Sequence of chain 1.S:
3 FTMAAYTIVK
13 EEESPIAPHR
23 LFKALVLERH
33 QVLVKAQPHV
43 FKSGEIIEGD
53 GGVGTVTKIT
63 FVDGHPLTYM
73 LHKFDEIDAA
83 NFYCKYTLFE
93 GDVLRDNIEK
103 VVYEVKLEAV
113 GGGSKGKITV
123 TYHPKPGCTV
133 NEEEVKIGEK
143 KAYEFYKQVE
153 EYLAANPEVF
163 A

Binding-site contacts:
Ligand atom C5 contacts residue TYR145 of chain 1.S at 4.4 Å (hydrophobic).
Ligand atom C10 contacts residue TYR145 of chain 1.S at 3.8 Å (hydrophobic).
Ligand atom C8 contacts residue TYR145 of chain 1.S at 4.0 Å (hydrophobic).
Ligand atom C13 contacts residue LYS149 of chain 1.S at 3.2 Å.
Ligand atom S contacts residue TYR145 of chain 1.S at 2.9 Å (h-bond).
Ligand atom C12 contacts residue TYR145 of chain 1.S at 4.4 Å (hydrophobic).
Ligand atom O3 contacts residue TYR145 of chain 1.S at 2.3 Å (h-bond).
Ligand atom C15 contacts residue LYS149 of chain 1.S at 4.2 Å.
Ligand atom C11 contacts residue TYR145 of chain 1.S at 4.4 Å (hydrophobic).
Ligand atom C14 contacts residue LYS149 of chain 1.S at 3.5 Å.
Ligand atom C11 contacts residue LYS149 of chain 1.S at 4.4 Å.
Ligand atom O3 contacts residue LYS149 of chain 1.S at 4.5 Å.
Ligand atom C9 contacts residue TYR145 of chain 1.S at 3.6 Å (hydrophobic).
Ligand atom O1 contacts residue TYR145 of chain 1.S at 4.1 Å.
Ligand atom O2 contacts residue TYR145 of chain 1.S at 2.5 Å (h-bond).
Ligand atom N contacts residue TYR145 of chain 1.S at 4.2 Å.
Ligand atom C1 contacts residue TYR145 of chain 1.S at 4.3 Å (hydrophobic).
Ligand atom C12 contacts residue LYS149 of chain 1.S at 3.8 Å.
Ligand atom C7 contacts residue TYR145 of chain 1.S at 4.5 Å (hydrophobic).

This protein binds this small molecule.
Small molecule (SMILES): O=S(=O)(O)c1cccc2cccc(Nc3ccccc3)c12